Sequence of chain 1.A:
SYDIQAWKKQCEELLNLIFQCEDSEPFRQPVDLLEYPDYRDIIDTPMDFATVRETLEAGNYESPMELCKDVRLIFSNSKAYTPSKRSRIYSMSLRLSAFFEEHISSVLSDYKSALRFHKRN

Binding-site contacts:
Ligand atom C5 contacts residue GLN52 of chain 1.A at 4.1 Å.
Ligand atom C5 contacts residue PRO49 of chain 1.A at 4.1 Å (hydrophobic).
Ligand atom C14 contacts residue SER101 of chain 1.A at 3.6 Å.
Ligand atom C6 contacts residue PRO49 of chain 1.A at 3.4 Å (hydrophobic).
Ligand atom C11 contacts residue ILE112 of chain 1.A at 4.1 Å (hydrophobic).
Ligand atom C9 contacts residue VAL54 of chain 1.A at 3.5 Å (hydrophobic).
Ligand atom C13 contacts residue TYR104 of chain 1.A at 3.8 Å (hydrophobic).
Ligand atom C15 contacts residue THR105 of chain 1.A at 3.8 Å.
Ligand atom C8 contacts residue PHE50 of chain 1.A at 4.1 Å (hydrophobic).
Ligand atom C7 contacts residue PRO49 of chain 1.A at 3.7 Å (hydrophobic).
Ligand atom F1 contacts residue PRO49 of chain 1.A at 3.5 Å.
Ligand atom N1 contacts residue PRO49 of chain 1.A at 2.7 Å (h-bond).
Ligand atom C16 contacts residue TYR104 of chain 1.A at 4.0 Å (hydrophobic).
Ligand atom C2 contacts residue GLU48 of chain 1.A at 3.9 Å.
Ligand atom N2 contacts residue VAL54 of chain 1.A at 3.9 Å.
Ligand atom C10 contacts residue TYR104 of chain 1.A at 4.1 Å (hydrophobic).
Ligand atom C8 contacts residue VAL54 of chain 1.A at 3.9 Å (hydrophobic).
Ligand atom C14 contacts residue ILE112 of chain 1.A at 3.7 Å (hydrophobic).
Ligand atom O1 contacts residue GLU58 of chain 1.A at 3.9 Å.
Ligand atom C13 contacts residue SER101 of chain 1.A at 4.0 Å.
Ligand atom F1 contacts residue GLU48 of chain 1.A at 4.0 Å.
Ligand atom O3 contacts residue TYR104 of chain 1.A at 3.7 Å.
Ligand atom N2 contacts residue PRO49 of chain 1.A at 3.8 Å.
Ligand atom C1 contacts residue PRO49 of chain 1.A at 4.0 Å (hydrophobic).
Ligand atom O2 contacts residue SER101 of chain 1.A at 2.8 Å (h-bond).
Ligand atom O2 contacts residue ILE112 of chain 1.A at 3.6 Å.
Ligand atom C12 contacts residue SER101 of chain 1.A at 3.8 Å.
Ligand atom C11 contacts residue TYR59 of chain 1.A at 3.6 Å (hydrophobic).
Ligand atom C8 contacts residue PRO49 of chain 1.A at 3.1 Å (hydrophobic).
Ligand atom C13 contacts residue ILE112 of chain 1.A at 3.4 Å (hydrophobic).
Ligand atom C12 contacts residue ILE112 of chain 1.A at 3.5 Å (hydrophobic).
Ligand atom O3 contacts residue ILE112 of chain 1.A at 3.8 Å.
Ligand atom C16 contacts residue ILE112 of chain 1.A at 4.1 Å (hydrophobic).
Ligand atom C9 contacts residue PHE50 of chain 1.A at 4.0 Å (hydrophobic).
Ligand atom O1 contacts residue TYR59 of chain 1.A at 3.4 Å.
Ligand atom N3 contacts residue ILE112 of chain 1.A at 4.1 Å.
Ligand atom C15 contacts residue SER110 of chain 1.A at 3.6 Å.
Ligand atom C15 contacts residue ILE112 of chain 1.A at 4.2 Å (hydrophobic).
Ligand atom C14 contacts residue THR105 of chain 1.A at 4.2 Å.
Ligand atom O2 contacts residue PHE50 of chain 1.A at 3.7 Å.

The small molecule below binds the protein below.
Small molecule (SMILES): O=C(Nc1ccccc1F)N1CCN(C(=O)c2ccco2)CC1